Binding-site contacts:
Ligand atom CB contacts residue ARG263 of chain 1.A at 3.8 Å.
Ligand atom CZ2 contacts residue ASN254 of chain 1.A at 3.8 Å.
Ligand atom CG1 contacts residue ASN261 of chain 1.A at 3.3 Å.
Ligand atom CD1 contacts residue ASN254 of chain 1.A at 3.6 Å.
Ligand atom CG2 contacts residue ARG214 of chain 1.A at 3.7 Å.
Ligand atom CB contacts residue ASN261 of chain 1.A at 3.7 Å.
Ligand atom NE1 contacts residue GLU251 of chain 1.A at 3.2 Å (salt-bridge).
Ligand atom CB contacts residue SER258 of chain 1.A at 3.5 Å.
Ligand atom CB contacts residue ASN254 of chain 1.A at 3.8 Å.
Ligand atom CD1 contacts residue GLU251 of chain 1.A at 3.8 Å.
Ligand atom O contacts residue ARG263 of chain 1.A at 2.8 Å (salt-bridge).
Ligand atom O contacts residue ARG214 of chain 1.A at 2.8 Å (salt-bridge).
Ligand atom CA contacts residue ARG211 of chain 1.A at 3.8 Å.
Ligand atom CG2 contacts residue ARG211 of chain 1.A at 3.7 Å.
Ligand atom CB contacts residue ARG211 of chain 1.A at 3.4 Å.
Ligand atom CD1 contacts residue ILE259 of chain 1.A at 3.8 Å (hydrophobic).
Ligand atom CA contacts residue SER258 of chain 1.A at 3.7 Å.
Ligand atom CG2 contacts residue LEU255 of chain 1.A at 3.5 Å (hydrophobic).
Ligand atom CE2 contacts residue ASN254 of chain 1.A at 3.7 Å.
Ligand atom CG2 contacts residue ARG214 of chain 1.A at 3.8 Å.
Ligand atom CD contacts residue LYS257 of chain 1.A at 3.5 Å.
Ligand atom O contacts residue ASN262 of chain 1.A at 3.3 Å (h-bond).
Ligand atom CA contacts residue SER258 of chain 1.A at 3.5 Å.
Ligand atom O contacts residue ARG211 of chain 1.A at 3.6 Å.
Ligand atom C contacts residue SER258 of chain 1.A at 3.5 Å.
Ligand atom O contacts residue LEU255 of chain 1.A at 3.6 Å.
Ligand atom O contacts residue ASN262 of chain 1.A at 3.7 Å.
Ligand atom NE1 contacts residue ASN254 of chain 1.A at 3.4 Å.
Ligand atom CG2 contacts residue ARG215 of chain 1.A at 3.7 Å.
Ligand atom C contacts residue ARG215 of chain 1.A at 3.7 Å.
Ligand atom CG1 contacts residue ARG214 of chain 1.A at 3.8 Å.
Ligand atom SG contacts residue ARG211 of chain 1.A at 3.7 Å.
Ligand atom O contacts residue ARG215 of chain 1.A at 2.9 Å (salt-bridge).
Ligand atom N contacts residue SER258 of chain 1.A at 2.7 Å (h-bond).
Ligand atom O contacts residue SER258 of chain 1.A at 3.6 Å (h-bond).
Ligand atom OE2 contacts residue LYS257 of chain 1.A at 3.8 Å.
Ligand atom C contacts residue ARG214 of chain 1.A at 3.6 Å.
Ligand atom OE1 contacts residue LYS257 of chain 1.A at 2.8 Å (salt-bridge).
Ligand atom CA contacts residue ARG214 of chain 1.A at 3.7 Å.
Ligand atom CD1 contacts residue ASN262 of chain 1.A at 3.8 Å.

The small molecule below binds the protein below.
Small molecule (SMILES): CC[C@H](C)[C@@H]1NC(=O)[C@H](C)NC(=O)[C@H](Cc2ccc(O)cc2)NC(=O)[C@H](C(C)C)NC(=O)[C@H](CO)NC(=O)[C@H](CCC(=O)O)NC(=O)[C@H](Cc2ccccc2)NC(=O)[C@@H](Cc2ccc(O)cc2)NC(=O)CSC[C@@H](C(=O)NCC(N)=O)NC(=O)[C@H](CC(C)C)NC(=O)[C@H]([C@@H](C)O)NC(=O)CNC(=O)[C@H](CC2=c3ccccc3=NC2)NC1=O

Sequence of chain 1.A:
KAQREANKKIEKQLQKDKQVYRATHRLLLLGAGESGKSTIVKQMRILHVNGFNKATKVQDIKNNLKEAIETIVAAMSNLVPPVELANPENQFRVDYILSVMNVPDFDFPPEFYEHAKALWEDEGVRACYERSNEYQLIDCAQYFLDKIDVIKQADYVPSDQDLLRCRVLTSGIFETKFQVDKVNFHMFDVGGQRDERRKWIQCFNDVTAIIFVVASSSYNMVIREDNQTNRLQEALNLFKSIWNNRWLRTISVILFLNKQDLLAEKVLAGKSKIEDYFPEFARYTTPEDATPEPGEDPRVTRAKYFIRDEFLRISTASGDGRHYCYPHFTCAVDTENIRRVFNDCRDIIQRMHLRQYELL